Sequence of chain 1.B:
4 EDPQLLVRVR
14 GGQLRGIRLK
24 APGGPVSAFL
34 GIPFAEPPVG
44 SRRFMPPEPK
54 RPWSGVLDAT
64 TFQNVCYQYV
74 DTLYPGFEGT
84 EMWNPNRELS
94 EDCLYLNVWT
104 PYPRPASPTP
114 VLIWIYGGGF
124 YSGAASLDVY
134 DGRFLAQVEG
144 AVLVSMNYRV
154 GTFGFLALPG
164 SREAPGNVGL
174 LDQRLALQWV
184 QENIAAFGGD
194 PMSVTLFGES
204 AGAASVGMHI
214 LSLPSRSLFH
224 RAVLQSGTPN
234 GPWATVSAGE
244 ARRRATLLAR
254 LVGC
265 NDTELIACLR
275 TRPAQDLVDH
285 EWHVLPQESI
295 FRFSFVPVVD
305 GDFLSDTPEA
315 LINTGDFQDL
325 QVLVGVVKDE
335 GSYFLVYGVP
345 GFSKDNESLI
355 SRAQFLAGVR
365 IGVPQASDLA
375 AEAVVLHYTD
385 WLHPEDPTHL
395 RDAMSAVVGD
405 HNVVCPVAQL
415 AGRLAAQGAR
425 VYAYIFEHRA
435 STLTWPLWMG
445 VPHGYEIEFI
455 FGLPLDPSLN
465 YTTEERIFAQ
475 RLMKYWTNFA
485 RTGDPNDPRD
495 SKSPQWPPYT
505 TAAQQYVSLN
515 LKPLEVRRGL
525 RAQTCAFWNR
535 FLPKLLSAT

Binding-site contacts:
Ligand atom O8 contacts residue PHE295 of chain 1.B at 2.5 Å (h-bond).
Ligand atom C14 contacts residue TYR72 of chain 1.B at 3.4 Å (hydrophobic).
Ligand atom C10 contacts residue PHE338 of chain 1.B at 3.8 Å (hydrophobic).
Ligand atom C13 contacts residue PHE338 of chain 1.B at 3.4 Å (hydrophobic).
Ligand atom O8 contacts residue ILE294 of chain 1.B at 3.2 Å.
Ligand atom N17 contacts residue TYR341 of chain 1.B at 3.4 Å.
Ligand atom O8 contacts residue PHE338 of chain 1.B at 3.6 Å.
Ligand atom C05 contacts residue TYR337 of chain 1.B at 3.6 Å (hydrophobic).
Ligand atom C5 contacts residue TRP286 of chain 1.B at 3.7 Å (hydrophobic).
Ligand atom N10 contacts residue TRP286 of chain 1.B at 3.6 Å.
Ligand atom C06 contacts residue TRP86 of chain 1.B at 3.7 Å (hydrophobic).
Ligand atom C13 contacts residue TYR341 of chain 1.B at 3.9 Å (hydrophobic).
Ligand atom O13 contacts residue TYR124 of chain 1.B at 3.1 Å (h-bond).
Ligand atom O9 contacts residue ARG296 of chain 1.B at 3.1 Å (salt-bridge).
Ligand atom O9 contacts residue PHE295 of chain 1.B at 2.8 Å (h-bond).
Ligand atom C12 contacts residue SER293 of chain 1.B at 3.5 Å.
Ligand atom C18 contacts residue TYR341 of chain 1.B at 3.6 Å (hydrophobic).
Ligand atom C15 contacts residue TYR124 of chain 1.B at 2.9 Å (hydrophobic).
Ligand atom C13 contacts residue TYR337 of chain 1.B at 3.3 Å (hydrophobic).
Ligand atom N7 contacts residue PHE295 of chain 1.B at 3.0 Å (h-bond).
Ligand atom C14 contacts residue TYR124 of chain 1.B at 3.9 Å (hydrophobic).
Ligand atom O16 contacts residue TYR124 of chain 1.B at 3.1 Å (h-bond).
Ligand atom C2 contacts residue TYR124 of chain 1.B at 3.4 Å (hydrophobic).
Ligand atom C18 contacts residue TYR124 of chain 1.B at 3.6 Å (hydrophobic).
Ligand atom C12 contacts residue TRP286 of chain 1.B at 3.8 Å (hydrophobic).
Ligand atom C4 contacts residue TYR341 of chain 1.B at 3.7 Å (hydrophobic).
Ligand atom O9 contacts residue ILE294 of chain 1.B at 3.2 Å.
Ligand atom C4 contacts residue TRP286 of chain 1.B at 3.5 Å (hydrophobic).
Ligand atom C14 contacts residue TYR341 of chain 1.B at 3.7 Å (hydrophobic).
Ligand atom C3 contacts residue TYR341 of chain 1.B at 3.4 Å (hydrophobic).
Ligand atom C10 contacts residue TYR337 of chain 1.B at 3.5 Å (hydrophobic).
Ligand atom N17 contacts residue TYR124 of chain 1.B at 3.1 Å (h-bond).
Ligand atom O13 contacts residue TYR341 of chain 1.B at 3.3 Å.
Ligand atom C11 contacts residue TRP286 of chain 1.B at 4.0 Å (hydrophobic).
Ligand atom C06 contacts residue TYR337 of chain 1.B at 3.7 Å (hydrophobic).
Ligand atom N7 contacts residue ILE294 of chain 1.B at 3.5 Å.
Ligand atom C3 contacts residue TYR124 of chain 1.B at 3.4 Å (hydrophobic).
Ligand atom C3 contacts residue TRP286 of chain 1.B at 4.0 Å (hydrophobic).
Ligand atom C2 contacts residue TYR341 of chain 1.B at 3.9 Å (hydrophobic).
Ligand atom C14 contacts residue ASP74 of chain 1.B at 3.4 Å.

This protein binds this small molecule.
Small molecule (SMILES): CCN1CCC[C@H]1CNC(=O)c1cc([N+](=O)[O-])c(N(C)C)cc1OC